Sequence of chain 2.C:
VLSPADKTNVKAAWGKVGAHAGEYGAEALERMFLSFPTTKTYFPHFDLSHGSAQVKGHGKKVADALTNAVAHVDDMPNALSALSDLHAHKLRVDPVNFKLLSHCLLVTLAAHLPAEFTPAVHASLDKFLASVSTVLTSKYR

Sequence of chain 2.A:
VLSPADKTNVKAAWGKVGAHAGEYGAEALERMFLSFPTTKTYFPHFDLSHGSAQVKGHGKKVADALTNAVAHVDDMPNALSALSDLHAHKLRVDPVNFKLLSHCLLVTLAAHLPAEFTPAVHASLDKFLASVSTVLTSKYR

Binding-site contacts:
Ligand atom C4 contacts residue THR134 of chain 2.A at 3.7 Å.
Ligand atom C7 contacts residue THR134 of chain 2.C at 3.6 Å.
Ligand atom C1 contacts residue LYS127 of chain 2.C at 4.2 Å.
Ligand atom O8 contacts residue SER131 of chain 2.C at 3.9 Å.
Ligand atom C6 contacts residue LYS127 of chain 2.C at 4.1 Å.
Ligand atom C4 contacts residue ALA130 of chain 2.C at 4.0 Å (hydrophobic).
Ligand atom C2 contacts residue THR134 of chain 2.A at 4.1 Å.
Ligand atom C7 contacts residue SER131 of chain 2.C at 4.4 Å.
Ligand atom C1 contacts residue VAL1 of chain 2.C at 1.4 Å (hydrophobic).
Ligand atom C4 contacts residue SER131 of chain 2.C at 4.3 Å.
Ligand atom O3 contacts residue SER131 of chain 2.C at 3.5 Å (h-bond).
Ligand atom C1 contacts residue SER138 of chain 2.A at 3.9 Å.
Ligand atom C2 contacts residue VAL1 of chain 2.C at 2.5 Å (hydrophobic).
Ligand atom C5 contacts residue SER138 of chain 2.A at 4.5 Å.
Ligand atom C5 contacts residue ALA130 of chain 2.C at 3.8 Å (hydrophobic).
Ligand atom C1 contacts residue SER131 of chain 2.C at 3.6 Å.
Ligand atom C4 contacts residue VAL1 of chain 2.C at 4.2 Å (hydrophobic).
Ligand atom C6 contacts residue VAL1 of chain 2.C at 3.5 Å (hydrophobic).
Ligand atom C6 contacts residue SER131 of chain 2.C at 4.4 Å.
Ligand atom C2 contacts residue SER138 of chain 2.A at 3.8 Å.
Ligand atom C7 contacts residue THR134 of chain 2.A at 3.9 Å.
Ligand atom C6 contacts residue SER138 of chain 2.A at 3.8 Å.
Ligand atom O8 contacts residue ALA130 of chain 2.C at 3.6 Å (h-bond).
Ligand atom O8 contacts residue THR134 of chain 2.A at 4.2 Å.
Ligand atom O3 contacts residue SER138 of chain 2.A at 4.5 Å.
Ligand atom C2 contacts residue SER131 of chain 2.C at 3.6 Å.
Ligand atom C5 contacts residue THR134 of chain 2.A at 4.5 Å.
Ligand atom C2 contacts residue LYS127 of chain 2.C at 4.3 Å.
Ligand atom O3 contacts residue VAL1 of chain 2.C at 3.1 Å (h-bond).
Ligand atom C7 contacts residue ALA130 of chain 2.C at 4.0 Å (hydrophobic).
Ligand atom C1 contacts residue LEU2 of chain 2.C at 3.5 Å (hydrophobic).
Ligand atom C2 contacts residue LEU2 of chain 2.C at 4.5 Å (hydrophobic).
Ligand atom O8 contacts residue THR134 of chain 2.C at 2.6 Å (h-bond).
Ligand atom O3 contacts residue THR134 of chain 2.A at 3.5 Å.

This small molecule binds to this protein.
Small molecule (SMILES): O=Cc1ccc(CO)o1